Sequence of chain 1.B:
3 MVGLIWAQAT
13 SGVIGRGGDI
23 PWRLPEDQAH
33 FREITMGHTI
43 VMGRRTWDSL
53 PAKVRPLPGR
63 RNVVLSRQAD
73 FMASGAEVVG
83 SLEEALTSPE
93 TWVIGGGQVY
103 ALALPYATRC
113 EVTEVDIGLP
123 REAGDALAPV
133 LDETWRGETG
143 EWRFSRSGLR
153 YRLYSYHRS

This small molecule binds to this protein.
Small molecule (SMILES): Nc1nc(N)c(/C=C/C2CC2)c(-c2ccc(C(F)(F)F)cc2)n1

Binding-site contacts:
Ligand atom N03 contacts residue TRP8 of chain 1.B at 3.3 Å.
Ligand atom N03 contacts residue ALA9 of chain 1.B at 3.8 Å.
Ligand atom C06 contacts residue PHE33 of chain 1.B at 3.5 Å (hydrophobic).
Ligand atom N23 contacts residue ASP29 of chain 1.B at 2.8 Å (salt-bridge).
Ligand atom N05 contacts residue PHE33 of chain 1.B at 3.5 Å.
Ligand atom C11 contacts residue LEU52 of chain 1.B at 3.6 Å (hydrophobic).
Ligand atom N03 contacts residue NDP1 of chain 1.K at 3.5 Å (h-bond).
Ligand atom F18 contacts residue GLN30 of chain 1.B at 3.7 Å.
Ligand atom C10 contacts residue ILE96 of chain 1.B at 3.9 Å (hydrophobic).
Ligand atom C02 contacts residue ALA9 of chain 1.B at 3.7 Å (hydrophobic).
Ligand atom C04 contacts residue PHE33 of chain 1.B at 3.3 Å (hydrophobic).
Ligand atom N01 contacts residue ASP29 of chain 1.B at 2.7 Å (salt-bridge).
Ligand atom C02 contacts residue TRP8 of chain 1.B at 3.8 Å (hydrophobic).
Ligand atom N05 contacts residue NDP1 of chain 1.K at 3.6 Å.
Ligand atom N05 contacts residue TYR102 of chain 1.B at 3.2 Å (h-bond).
Ligand atom N03 contacts residue PHE33 of chain 1.B at 3.5 Å.
Ligand atom N03 contacts residue ILE7 of chain 1.B at 3.5 Å (h-bond).
Ligand atom C13 contacts residue ASP29 of chain 1.B at 3.8 Å.
Ligand atom C11 contacts residue THR48 of chain 1.B at 3.9 Å.
Ligand atom F18 contacts residue MES1 of chain 1.J at 3.2 Å.
Ligand atom N01 contacts residue THR115 of chain 1.B at 3.8 Å.
Ligand atom C21 contacts residue GLN30 of chain 1.B at 3.8 Å.
Ligand atom C12 contacts residue PHE33 of chain 1.B at 3.8 Å (hydrophobic).
Ligand atom N01 contacts residue ALA9 of chain 1.B at 3.6 Å (h-bond).
Ligand atom C07 contacts residue NDP1 of chain 1.K at 3.8 Å.
Ligand atom C15 contacts residue ILE22 of chain 1.B at 3.7 Å (hydrophobic).
Ligand atom C04 contacts residue NDP1 of chain 1.K at 3.4 Å.
Ligand atom N01 contacts residue TRP8 of chain 1.B at 3.4 Å.
Ligand atom C02 contacts residue ASP29 of chain 1.B at 3.5 Å.
Ligand atom C10 contacts residue THR48 of chain 1.B at 3.8 Å.
Ligand atom C14 contacts residue ILE22 of chain 1.B at 3.6 Å (hydrophobic).
Ligand atom N05 contacts residue ILE7 of chain 1.B at 2.9 Å (h-bond).
Ligand atom C04 contacts residue ILE7 of chain 1.B at 3.7 Å (hydrophobic).
Ligand atom C10 contacts residue LEU52 of chain 1.B at 3.6 Å (hydrophobic).
Ligand atom N05 contacts residue ILE96 of chain 1.B at 2.9 Å (h-bond).
Ligand atom C08 contacts residue ILE96 of chain 1.B at 3.4 Å (hydrophobic).
Ligand atom F20 contacts residue GLN30 of chain 1.B at 3.2 Å.
Ligand atom C12 contacts residue ASP29 of chain 1.B at 3.7 Å.
Ligand atom C08 contacts residue NDP1 of chain 1.K at 3.4 Å.
Ligand atom C06 contacts residue NDP1 of chain 1.K at 3.7 Å.